A protein and the small-molecule ligand that binds it are described below.
Small molecule (SMILES): NCC(=O)O

Sequence of chain 1.C:
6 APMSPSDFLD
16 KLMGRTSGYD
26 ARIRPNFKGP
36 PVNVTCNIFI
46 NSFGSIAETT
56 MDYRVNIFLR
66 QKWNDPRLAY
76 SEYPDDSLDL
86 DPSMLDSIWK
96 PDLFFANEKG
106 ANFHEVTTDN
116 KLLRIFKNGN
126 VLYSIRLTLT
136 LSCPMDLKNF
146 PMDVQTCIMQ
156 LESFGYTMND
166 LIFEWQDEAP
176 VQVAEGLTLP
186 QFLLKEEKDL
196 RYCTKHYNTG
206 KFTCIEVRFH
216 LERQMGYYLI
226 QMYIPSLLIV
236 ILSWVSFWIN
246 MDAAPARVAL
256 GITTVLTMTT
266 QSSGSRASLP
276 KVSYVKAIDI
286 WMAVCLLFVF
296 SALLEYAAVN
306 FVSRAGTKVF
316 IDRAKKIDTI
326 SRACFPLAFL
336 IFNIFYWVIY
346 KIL

Sequence of chain 1.A:
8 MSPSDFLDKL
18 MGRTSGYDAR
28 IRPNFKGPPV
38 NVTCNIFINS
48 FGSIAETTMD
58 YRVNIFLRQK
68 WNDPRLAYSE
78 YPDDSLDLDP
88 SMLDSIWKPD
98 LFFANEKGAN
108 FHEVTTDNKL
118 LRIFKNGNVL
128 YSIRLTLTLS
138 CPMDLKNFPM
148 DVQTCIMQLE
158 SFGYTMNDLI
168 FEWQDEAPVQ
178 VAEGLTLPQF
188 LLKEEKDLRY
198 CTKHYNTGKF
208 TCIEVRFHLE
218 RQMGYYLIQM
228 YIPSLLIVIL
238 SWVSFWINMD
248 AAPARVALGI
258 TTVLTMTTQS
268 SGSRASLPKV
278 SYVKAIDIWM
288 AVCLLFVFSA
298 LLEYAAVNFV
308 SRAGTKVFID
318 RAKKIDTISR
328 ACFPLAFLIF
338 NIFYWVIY

Binding-site contacts:
Ligand atom O contacts residue PHE63 of chain 1.A at 3.8 Å.
Ligand atom O contacts residue SER129 of chain 1.A at 2.4 Å (h-bond).
Ligand atom OXT contacts residue PHE63 of chain 1.A at 3.8 Å.
Ligand atom CA contacts residue PHE159 of chain 1.C at 3.0 Å (hydrophobic).
Ligand atom N contacts residue GLU157 of chain 1.C at 4.1 Å.
Ligand atom N contacts residue PHE159 of chain 1.C at 3.5 Å (h-bond).
Ligand atom C contacts residue LEU117 of chain 1.A at 4.1 Å (hydrophobic).
Ligand atom CA contacts residue THR204 of chain 1.C at 4.0 Å.
Ligand atom O contacts residue LEU117 of chain 1.A at 4.3 Å.
Ligand atom C contacts residue ARG65 of chain 1.A at 3.8 Å.
Ligand atom OXT contacts residue ARG65 of chain 1.A at 2.8 Å (salt-bridge).
Ligand atom C contacts residue SER129 of chain 1.A at 3.6 Å.
Ligand atom CA contacts residue LEU117 of chain 1.A at 3.8 Å (hydrophobic).
Ligand atom O contacts residue PHE159 of chain 1.C at 3.6 Å.
Ligand atom O contacts residue THR204 of chain 1.C at 4.3 Å.
Ligand atom CA contacts residue PHE207 of chain 1.C at 4.1 Å (hydrophobic).
Ligand atom C contacts residue PHE159 of chain 1.C at 4.2 Å (hydrophobic).
Ligand atom OXT contacts residue THR204 of chain 1.C at 2.6 Å (h-bond).
Ligand atom C contacts residue THR204 of chain 1.C at 3.5 Å.
Ligand atom O contacts residue ARG65 of chain 1.A at 3.4 Å (salt-bridge).
Ligand atom CA contacts residue PHE63 of chain 1.A at 4.4 Å (hydrophobic).
Ligand atom OXT contacts residue SER129 of chain 1.A at 4.2 Å.
Ligand atom N contacts residue PHE63 of chain 1.A at 3.7 Å.
Ligand atom N contacts residue SER158 of chain 1.C at 4.5 Å.
Ligand atom C contacts residue PHE63 of chain 1.A at 3.7 Å (hydrophobic).
Ligand atom N contacts residue TYR202 of chain 1.C at 3.7 Å.
Ligand atom OXT contacts residue TYR202 of chain 1.C at 4.1 Å.